Sequence of chain 1.G:
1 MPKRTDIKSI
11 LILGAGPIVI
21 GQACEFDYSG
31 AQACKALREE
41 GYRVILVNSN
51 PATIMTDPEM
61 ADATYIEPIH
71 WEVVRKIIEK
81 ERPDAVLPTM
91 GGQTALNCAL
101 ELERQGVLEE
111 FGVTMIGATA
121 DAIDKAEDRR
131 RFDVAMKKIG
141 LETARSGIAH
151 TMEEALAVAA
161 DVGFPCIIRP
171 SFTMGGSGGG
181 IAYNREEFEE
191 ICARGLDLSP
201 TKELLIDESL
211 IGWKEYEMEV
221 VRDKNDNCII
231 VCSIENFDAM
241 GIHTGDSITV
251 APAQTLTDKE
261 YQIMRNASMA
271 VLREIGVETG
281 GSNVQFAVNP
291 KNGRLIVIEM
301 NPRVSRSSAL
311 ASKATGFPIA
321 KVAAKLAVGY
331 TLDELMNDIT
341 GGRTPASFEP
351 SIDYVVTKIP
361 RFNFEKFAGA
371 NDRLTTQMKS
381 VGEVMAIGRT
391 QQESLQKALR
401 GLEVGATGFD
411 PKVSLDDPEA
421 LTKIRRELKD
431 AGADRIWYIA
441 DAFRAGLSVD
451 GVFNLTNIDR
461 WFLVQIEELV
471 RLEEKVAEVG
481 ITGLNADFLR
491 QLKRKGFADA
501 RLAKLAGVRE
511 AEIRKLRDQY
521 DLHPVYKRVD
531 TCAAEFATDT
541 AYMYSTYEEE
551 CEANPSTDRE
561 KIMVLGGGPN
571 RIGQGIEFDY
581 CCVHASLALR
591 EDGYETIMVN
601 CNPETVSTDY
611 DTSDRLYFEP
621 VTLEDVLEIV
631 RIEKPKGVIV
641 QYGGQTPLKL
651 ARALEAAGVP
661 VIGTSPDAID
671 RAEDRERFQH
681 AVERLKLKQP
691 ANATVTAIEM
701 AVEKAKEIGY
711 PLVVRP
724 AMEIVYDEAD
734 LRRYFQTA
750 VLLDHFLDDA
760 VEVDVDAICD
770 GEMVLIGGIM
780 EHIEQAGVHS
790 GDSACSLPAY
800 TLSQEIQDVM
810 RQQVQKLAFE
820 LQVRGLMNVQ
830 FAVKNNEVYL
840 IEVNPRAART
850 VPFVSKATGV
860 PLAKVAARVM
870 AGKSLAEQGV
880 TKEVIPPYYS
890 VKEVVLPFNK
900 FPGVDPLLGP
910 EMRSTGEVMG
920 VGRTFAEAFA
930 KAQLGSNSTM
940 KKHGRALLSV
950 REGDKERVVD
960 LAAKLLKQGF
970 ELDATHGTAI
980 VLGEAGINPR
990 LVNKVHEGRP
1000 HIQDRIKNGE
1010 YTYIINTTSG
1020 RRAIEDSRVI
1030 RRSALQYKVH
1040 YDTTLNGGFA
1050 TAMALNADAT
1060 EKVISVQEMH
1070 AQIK

This protein binds this small molecule.
Small molecule (SMILES): NCCC[C@H](N)C(=O)O

Binding-site contacts:
Ligand atom C contacts residue ASP1041 of chain 1.G at 4.0 Å.
Ligand atom NE contacts residue ALA793 of chain 1.G at 3.8 Å.
Ligand atom OXT contacts residue ASP1041 of chain 1.G at 4.4 Å.
Ligand atom NE contacts residue GLU892 of chain 1.G at 2.5 Å (salt-bridge).
Ligand atom CA contacts residue ASP1041 of chain 1.G at 4.3 Å.
Ligand atom O contacts residue LEU907 of chain 1.G at 4.2 Å.
Ligand atom NE contacts residue SER792 of chain 1.G at 4.2 Å.
Ligand atom CA contacts residue TYR1040 of chain 1.G at 3.8 Å (hydrophobic).
Ligand atom N contacts residue TYR1040 of chain 1.G at 2.7 Å (h-bond).
Ligand atom C contacts residue THR1042 of chain 1.G at 3.5 Å.
Ligand atom CG contacts residue ASP791 of chain 1.G at 4.3 Å.
Ligand atom O contacts residue ASP1041 of chain 1.G at 3.1 Å.
Ligand atom N contacts residue ASP1041 of chain 1.G at 3.4 Å (salt-bridge).
Ligand atom NE contacts residue GLU783 of chain 1.G at 3.0 Å (salt-bridge).
Ligand atom CD contacts residue GLU892 of chain 1.G at 3.7 Å.
Ligand atom NE contacts residue VAL893 of chain 1.G at 3.8 Å.
Ligand atom OXT contacts residue THR1042 of chain 1.G at 2.7 Å (h-bond).
Ligand atom NE contacts residue ASP791 of chain 1.G at 2.8 Å (salt-bridge).
Ligand atom CG contacts residue LEU907 of chain 1.G at 4.1 Å (hydrophobic).
Ligand atom O contacts residue THR1043 of chain 1.G at 4.3 Å.
Ligand atom CG contacts residue LEU895 of chain 1.G at 3.6 Å (hydrophobic).
Ligand atom C contacts residue LEU907 of chain 1.G at 3.7 Å (hydrophobic).
Ligand atom CD contacts residue VAL893 of chain 1.G at 4.0 Å (hydrophobic).
Ligand atom CG contacts residue VAL893 of chain 1.G at 4.5 Å (hydrophobic).
Ligand atom O contacts residue TYR1040 of chain 1.G at 3.6 Å.
Ligand atom OXT contacts residue TYR1040 of chain 1.G at 4.2 Å.
Ligand atom CD contacts residue LEU907 of chain 1.G at 3.5 Å (hydrophobic).
Ligand atom O contacts residue THR1042 of chain 1.G at 2.8 Å (h-bond).
Ligand atom CD contacts residue LEU895 of chain 1.G at 4.2 Å (hydrophobic).
Ligand atom CA contacts residue LEU907 of chain 1.G at 4.4 Å (hydrophobic).
Ligand atom CB contacts residue LEU907 of chain 1.G at 4.1 Å (hydrophobic).
Ligand atom CG contacts residue GLU892 of chain 1.G at 4.0 Å.
Ligand atom CD contacts residue ASP791 of chain 1.G at 2.9 Å.
Ligand atom C contacts residue TYR1040 of chain 1.G at 3.7 Å (hydrophobic).
Ligand atom CG contacts residue GLU783 of chain 1.G at 4.1 Å.
Ligand atom N contacts residue HIS1039 of chain 1.G at 3.9 Å.
Ligand atom CB contacts residue GLU783 of chain 1.G at 3.8 Å.
Ligand atom OXT contacts residue LEU907 of chain 1.G at 3.4 Å.
Ligand atom CD contacts residue GLU783 of chain 1.G at 3.2 Å.